Sequence of chain 1.B:
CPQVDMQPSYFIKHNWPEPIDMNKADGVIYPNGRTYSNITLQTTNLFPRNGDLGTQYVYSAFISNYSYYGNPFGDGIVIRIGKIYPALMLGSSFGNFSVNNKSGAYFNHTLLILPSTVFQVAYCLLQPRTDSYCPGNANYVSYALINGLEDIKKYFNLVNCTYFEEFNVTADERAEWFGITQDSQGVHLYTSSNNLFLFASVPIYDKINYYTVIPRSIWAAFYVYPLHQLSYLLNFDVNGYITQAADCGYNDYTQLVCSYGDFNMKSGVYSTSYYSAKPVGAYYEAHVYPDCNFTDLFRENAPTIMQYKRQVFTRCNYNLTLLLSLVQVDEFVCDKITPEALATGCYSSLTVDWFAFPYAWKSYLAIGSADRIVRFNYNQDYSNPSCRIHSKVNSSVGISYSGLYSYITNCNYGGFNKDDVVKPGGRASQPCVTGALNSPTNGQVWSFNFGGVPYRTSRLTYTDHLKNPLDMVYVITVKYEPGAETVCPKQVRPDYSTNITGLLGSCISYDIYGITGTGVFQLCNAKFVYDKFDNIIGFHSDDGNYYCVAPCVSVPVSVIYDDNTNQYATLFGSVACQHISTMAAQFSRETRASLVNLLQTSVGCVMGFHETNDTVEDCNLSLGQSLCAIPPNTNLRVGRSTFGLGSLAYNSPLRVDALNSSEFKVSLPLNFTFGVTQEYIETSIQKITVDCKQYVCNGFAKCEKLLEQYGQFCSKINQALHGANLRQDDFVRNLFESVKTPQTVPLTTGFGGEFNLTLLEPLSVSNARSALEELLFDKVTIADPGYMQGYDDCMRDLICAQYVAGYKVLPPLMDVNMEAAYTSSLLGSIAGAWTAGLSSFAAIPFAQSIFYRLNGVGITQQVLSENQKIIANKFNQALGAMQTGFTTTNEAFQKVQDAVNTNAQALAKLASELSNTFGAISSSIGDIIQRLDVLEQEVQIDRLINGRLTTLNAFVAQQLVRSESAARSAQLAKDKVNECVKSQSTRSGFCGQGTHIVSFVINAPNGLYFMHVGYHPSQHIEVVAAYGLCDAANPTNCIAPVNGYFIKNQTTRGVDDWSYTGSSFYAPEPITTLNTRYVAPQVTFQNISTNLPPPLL

This small molecule binds to this protein.
Small molecule (SMILES): CC(=O)N[C@@H]1[C@@H](O)[C@H](O)[C@@H](CO)O[C@H]1O

Binding-site contacts:
Ligand atom C2 contacts residue ASN240 of chain 1.B at 2.8 Å.
Ligand atom C5 contacts residue ASN240 of chain 1.B at 3.6 Å.
Ligand atom C7 contacts residue LEU190 of chain 1.B at 3.8 Å (hydrophobic).
Ligand atom C7 contacts residue GLN192 of chain 1.B at 4.4 Å.
Ligand atom C1 contacts residue ASN240 of chain 1.B at 1.5 Å.
Ligand atom O7 contacts residue ASN240 of chain 1.B at 3.7 Å.
Ligand atom O5 contacts residue ASN240 of chain 1.B at 2.3 Å (h-bond).
Ligand atom C3 contacts residue ASN240 of chain 1.B at 4.0 Å.
Ligand atom C8 contacts residue VAL239 of chain 1.B at 4.3 Å (hydrophobic).
Ligand atom C8 contacts residue GLN192 of chain 1.B at 3.0 Å.
Ligand atom C7 contacts residue ASN240 of chain 1.B at 3.7 Å.
Ligand atom C8 contacts residue LEU190 of chain 1.B at 3.1 Å (hydrophobic).
Ligand atom C8 contacts residue ASN240 of chain 1.B at 4.3 Å.
Ligand atom N2 contacts residue ASN240 of chain 1.B at 3.3 Å (h-bond).
Ligand atom C4 contacts residue ASN240 of chain 1.B at 4.4 Å.
Ligand atom O7 contacts residue LEU190 of chain 1.B at 3.2 Å.